Binding-site contacts:
Ligand atom C3 contacts residue ASN214 of chain 1.A at 3.8 Å.
Ligand atom N2 contacts residue ASN214 of chain 1.A at 2.9 Å (h-bond).
Ligand atom C7 contacts residue ASN214 of chain 1.A at 3.3 Å.
Ligand atom O7 contacts residue HIS190 of chain 1.A at 4.2 Å.
Ligand atom C1 contacts residue ASN214 of chain 1.A at 1.4 Å.
Ligand atom C5 contacts residue ASN214 of chain 1.A at 3.6 Å.
Ligand atom O7 contacts residue ASN214 of chain 1.A at 3.2 Å (h-bond).
Ligand atom C2 contacts residue ASN214 of chain 1.A at 2.5 Å.
Ligand atom C4 contacts residue ASN214 of chain 1.A at 4.2 Å.
Ligand atom C8 contacts residue ASN214 of chain 1.A at 4.4 Å.
Ligand atom O5 contacts residue ASN214 of chain 1.A at 2.4 Å (h-bond).

Sequence of chain 1.A:
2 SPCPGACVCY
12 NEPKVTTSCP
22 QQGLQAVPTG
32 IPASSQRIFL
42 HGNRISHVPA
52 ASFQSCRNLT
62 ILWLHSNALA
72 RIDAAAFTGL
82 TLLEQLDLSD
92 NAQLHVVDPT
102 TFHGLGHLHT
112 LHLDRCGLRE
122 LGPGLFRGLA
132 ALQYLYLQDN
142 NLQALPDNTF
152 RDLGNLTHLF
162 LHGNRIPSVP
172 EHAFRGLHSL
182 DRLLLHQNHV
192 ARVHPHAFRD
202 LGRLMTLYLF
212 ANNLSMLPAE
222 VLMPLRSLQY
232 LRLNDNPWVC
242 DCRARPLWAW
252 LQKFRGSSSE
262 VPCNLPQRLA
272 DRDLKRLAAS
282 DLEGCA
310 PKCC

A protein and the small-molecule ligand that binds it are described below.
Small molecule (SMILES): CC(=O)N[C@@H]1[C@@H](O)[C@H](O)[C@@H](CO)O[C@H]1O